Binding-site contacts:
Ligand atom C4 contacts residue MET224 of chain 51.A at 3.8 Å (hydrophobic).
Ligand atom C6B contacts residue LEU106 of chain 51.A at 3.9 Å (hydrophobic).
Ligand atom C6B contacts residue TYR197 of chain 51.A at 3.6 Å (hydrophobic).
Ligand atom O1B contacts residue TYR128 of chain 51.A at 3.9 Å.
Ligand atom C3C contacts residue TYR128 of chain 51.A at 3.9 Å (hydrophobic).
Ligand atom C4 contacts residue TYR152 of chain 51.A at 3.9 Å (hydrophobic).
Ligand atom C6C contacts residue VAL191 of chain 51.A at 3.2 Å (hydrophobic).
Ligand atom C3C contacts residue VAL188 of chain 51.A at 3.3 Å (hydrophobic).
Ligand atom C2B contacts residue MET221 of chain 51.A at 3.5 Å (hydrophobic).
Ligand atom C4C contacts residue TYR152 of chain 51.A at 3.8 Å (hydrophobic).
Ligand atom C5C contacts residue TYR128 of chain 51.A at 3.5 Å (hydrophobic).
Ligand atom C31 contacts residue PRO174 of chain 51.A at 3.4 Å (hydrophobic).
Ligand atom N2 contacts residue PHE186 of chain 51.A at 3.7 Å.
Ligand atom O1B contacts residue MET221 of chain 51.A at 3.4 Å.
Ligand atom C7C contacts residue TYR128 of chain 51.A at 3.6 Å (hydrophobic).
Ligand atom C3 contacts residue PRO174 of chain 51.A at 3.8 Å (hydrophobic).
Ligand atom C31 contacts residue ALA150 of chain 51.A at 3.5 Å (hydrophobic).
Ligand atom C7C contacts residue TYR197 of chain 51.A at 3.8 Å (hydrophobic).
Ligand atom O1 contacts residue ALA24 of chain 51.C at 3.6 Å.
Ligand atom N3A contacts residue ASN219 of chain 51.A at 3.0 Å (h-bond).
Ligand atom C3 contacts residue PHE186 of chain 51.A at 3.8 Å (hydrophobic).
Ligand atom C3B contacts residue MET221 of chain 51.A at 3.8 Å (hydrophobic).
Ligand atom C4A contacts residue ASN219 of chain 51.A at 3.5 Å.
Ligand atom C1B contacts residue MET221 of chain 51.A at 3.8 Å (hydrophobic).
Ligand atom C4 contacts residue PHE186 of chain 51.A at 3.6 Å (hydrophobic).
Ligand atom N2 contacts residue ALA24 of chain 51.C at 3.4 Å.
Ligand atom CM1 contacts residue SER107 of chain 51.A at 3.9 Å.
Ligand atom C5 contacts residue TYR152 of chain 51.A at 3.8 Å (hydrophobic).
Ligand atom C2C contacts residue VAL188 of chain 51.A at 3.2 Å (hydrophobic).
Ligand atom C4B contacts residue LEU106 of chain 51.A at 3.7 Å (hydrophobic).
Ligand atom C6C contacts residue MET221 of chain 51.A at 3.7 Å (hydrophobic).
Ligand atom C5B contacts residue LEU106 of chain 51.A at 3.5 Å (hydrophobic).
Ligand atom O1 contacts residue TYR152 of chain 51.A at 3.9 Å.
Ligand atom O1 contacts residue PHE186 of chain 51.A at 3.5 Å.
Ligand atom C5B contacts residue TYR197 of chain 51.A at 3.7 Å (hydrophobic).
Ligand atom C31 contacts residue VAL176 of chain 51.A at 3.3 Å (hydrophobic).
Ligand atom C5C contacts residue ILE104 of chain 51.A at 3.8 Å (hydrophobic).
Ligand atom C31 contacts residue SER175 of chain 51.A at 3.6 Å.
Ligand atom O1 contacts residue VAL188 of chain 51.A at 3.8 Å.
Ligand atom C5 contacts residue PHE186 of chain 51.A at 3.5 Å (hydrophobic).

A protein and the small-molecule ligand that binds it are described below.
Small molecule (SMILES): Cc1cc(CCCCCCCOc2ccc(C3=N[C@@H](C)CO3)cc2)on1

Sequence of chain 51.C:
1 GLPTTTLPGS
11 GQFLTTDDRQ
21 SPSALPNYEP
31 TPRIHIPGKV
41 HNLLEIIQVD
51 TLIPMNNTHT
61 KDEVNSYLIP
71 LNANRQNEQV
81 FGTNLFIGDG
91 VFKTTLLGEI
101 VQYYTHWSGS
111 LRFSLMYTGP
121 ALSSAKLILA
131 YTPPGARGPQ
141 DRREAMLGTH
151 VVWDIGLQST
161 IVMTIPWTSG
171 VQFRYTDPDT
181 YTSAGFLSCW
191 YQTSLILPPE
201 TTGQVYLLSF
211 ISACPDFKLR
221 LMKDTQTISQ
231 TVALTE

Sequence of chain 51.A:
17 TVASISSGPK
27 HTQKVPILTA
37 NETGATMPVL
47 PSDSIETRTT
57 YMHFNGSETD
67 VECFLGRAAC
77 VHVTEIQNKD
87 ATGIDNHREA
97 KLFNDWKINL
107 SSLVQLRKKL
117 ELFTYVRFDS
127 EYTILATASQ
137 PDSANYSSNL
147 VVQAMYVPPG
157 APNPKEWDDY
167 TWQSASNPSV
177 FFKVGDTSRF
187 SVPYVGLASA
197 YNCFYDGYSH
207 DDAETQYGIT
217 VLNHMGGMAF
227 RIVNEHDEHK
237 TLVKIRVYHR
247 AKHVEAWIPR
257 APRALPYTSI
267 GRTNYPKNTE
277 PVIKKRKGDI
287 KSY